Sequence of chain 2.A:
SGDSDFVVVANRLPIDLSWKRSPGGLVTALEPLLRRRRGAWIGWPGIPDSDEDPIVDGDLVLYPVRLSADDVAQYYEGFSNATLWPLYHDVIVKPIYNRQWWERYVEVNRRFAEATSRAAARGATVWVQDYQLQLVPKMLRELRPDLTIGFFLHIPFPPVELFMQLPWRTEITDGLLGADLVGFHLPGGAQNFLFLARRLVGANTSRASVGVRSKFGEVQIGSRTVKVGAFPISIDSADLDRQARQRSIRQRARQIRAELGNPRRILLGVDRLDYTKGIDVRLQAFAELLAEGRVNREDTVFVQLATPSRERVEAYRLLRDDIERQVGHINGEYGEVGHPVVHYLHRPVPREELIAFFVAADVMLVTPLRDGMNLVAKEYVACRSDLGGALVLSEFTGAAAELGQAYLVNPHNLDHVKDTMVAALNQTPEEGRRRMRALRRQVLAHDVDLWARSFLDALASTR

Binding-site contacts:
Ligand atom O2' contacts residue ASP386 of chain 2.A at 3.5 Å (salt-bridge).
Ligand atom C2D contacts residue VAL391 of chain 2.A at 3.6 Å (hydrophobic).
Ligand atom O2A contacts residue LEU390 of chain 2.A at 2.7 Å (h-bond).
Ligand atom O1A contacts residue LYS292 of chain 2.A at 2.8 Å (salt-bridge).
Ligand atom O4' contacts residue ASN389 of chain 2.A at 2.8 Å (h-bond).
Ligand atom N6 contacts residue THR322 of chain 2.A at 3.4 Å.
Ligand atom O2A contacts residue ASN389 of chain 2.A at 3.3 Å.
Ligand atom O6' contacts residue ILE248 of chain 2.A at 3.6 Å.
Ligand atom O6' contacts residue HIS200 of chain 2.A at 3.3 Å (h-bond).
Ligand atom O3' contacts residue MET388 of chain 2.A at 2.9 Å (h-bond).
Ligand atom O4' contacts residue MET388 of chain 2.A at 3.5 Å.
Ligand atom N1 contacts residue VAL364 of chain 2.A at 2.9 Å (h-bond).
Ligand atom C3D contacts residue GLU394 of chain 2.A at 3.6 Å.
Ligand atom O2D contacts residue GLU394 of chain 2.A at 2.5 Å (salt-bridge).
Ligand atom C2D contacts residue GLU394 of chain 2.A at 3.4 Å.
Ligand atom O3' contacts residue ASN389 of chain 2.A at 3.3 Å (h-bond).
Ligand atom C3' contacts residue ASP386 of chain 2.A at 3.6 Å.
Ligand atom N7 contacts residue ASP286 of chain 2.A at 3.4 Å.
Ligand atom N7 contacts residue VAL285 of chain 2.A at 3.3 Å.
Ligand atom O1B contacts residue ARG287 of chain 2.A at 3.1 Å (salt-bridge).
Ligand atom N7 contacts residue ARG287 of chain 2.A at 3.7 Å.
Ligand atom N7 contacts residue THR322 of chain 2.A at 3.6 Å.
Ligand atom O1B contacts residue LYS292 of chain 2.A at 2.9 Å (salt-bridge).
Ligand atom N6 contacts residue ARG362 of chain 2.A at 3.6 Å (salt-bridge).
Ligand atom O2D contacts residue LEU369 of chain 2.A at 3.6 Å.
Ligand atom C2' contacts residue HIS169 of chain 2.A at 3.6 Å.
Ligand atom N6 contacts residue LEU320 of chain 2.A at 3.3 Å (h-bond).
Ligand atom C2 contacts residue VAL364 of chain 2.A at 3.2 Å (hydrophobic).
Ligand atom C5 contacts residue THR322 of chain 2.A at 3.6 Å.
Ligand atom N3 contacts residue LEU369 of chain 2.A at 3.7 Å.
Ligand atom O6' contacts residue HIS169 of chain 2.A at 2.9 Å (h-bond).
Ligand atom O3D contacts residue GLU394 of chain 2.A at 2.7 Å (salt-bridge).
Ligand atom O2D contacts residue ARG366 of chain 2.A at 3.1 Å (salt-bridge).
Ligand atom O4' contacts residue LEU390 of chain 2.A at 3.5 Å (h-bond).
Ligand atom O3' contacts residue ASP386 of chain 2.A at 2.7 Å (salt-bridge).
Ligand atom O2B contacts residue ARG287 of chain 2.A at 2.9 Å (salt-bridge).
Ligand atom O3' contacts residue GLY387 of chain 2.A at 3.1 Å (h-bond).
Ligand atom C6 contacts residue THR322 of chain 2.A at 3.5 Å.
Ligand atom O2' contacts residue TRP100 of chain 2.A at 3.6 Å.
Ligand atom C8 contacts residue VAL285 of chain 2.A at 3.6 Å (hydrophobic).

This small molecule binds to this protein.
Small molecule (SMILES): Nc1ncnc2c1ncn2[C@@H]1O[C@H](CO[P](=O)(O)O[P](=O)(O)O[C@H]2O[C@H](CO)[C@@H](O)[C@H](O)[C@H]2O)[C@@H](O)[C@H]1O